The protein below binds the small molecule below.
Small molecule (SMILES): Nc1ccn([C@H]2C[C@H](O[P](=O)(O)OC[C@H]3O[C@@H](n4ccc(N)nc4=O)C[C@@H]3O[P](=O)(O)OC[C@H]3O[C@@H](n4cnc5c(N)ncnc54)C[C@@H]3O[P](=O)(O)OC[C@H]3O[C@@H](n4ccc(N)nc4=O)C[C@@H]3O)[C@@H](CO[P](=O)(O)O[C@H]3C[C@H](n4cnc5c(N)ncnc54)O[C@@H]3CO[P](=O)(O)O[C@H]3C[C@H](n4cnc5c(N)ncnc54)O[C@@H]3CO[P](=O)(O)O[C@H]3C[C@H](n4ccc(N)nc4=O)O[C@@H]3COP(=O)=O)O2)c(=O)n1

Sequence of chain 10.E:
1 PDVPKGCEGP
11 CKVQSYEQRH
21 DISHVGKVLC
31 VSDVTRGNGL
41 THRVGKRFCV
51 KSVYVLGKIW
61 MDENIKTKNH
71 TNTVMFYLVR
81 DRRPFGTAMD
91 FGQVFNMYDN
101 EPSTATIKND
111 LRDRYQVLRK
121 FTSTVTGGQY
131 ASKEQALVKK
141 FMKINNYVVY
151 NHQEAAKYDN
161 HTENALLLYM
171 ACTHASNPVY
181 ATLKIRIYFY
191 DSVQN

Binding-site contacts:
Ligand atom C5' contacts residue ARG47 of chain 10.A at 3.3 Å.
Ligand atom O5' contacts residue ARG112 of chain 10.C at 3.2 Å.
Ligand atom OP1 contacts residue VAL117 of chain 10.C at 3.5 Å.
Ligand atom O3' contacts residue ARG82 of chain 10.C at 3.4 Å (salt-bridge).
Ligand atom O3' contacts residue ARG47 of chain 10.A at 3.4 Å (salt-bridge).
Ligand atom OP2 contacts residue ASN195 of chain 10.A at 2.8 Å (h-bond).
Ligand atom O3' contacts residue TYR188 of chain 10.E at 3.0 Å (h-bond).
Ligand atom OP2 contacts residue ARG186 of chain 10.E at 3.0 Å (salt-bridge).
Ligand atom O3' contacts residue LEU118 of chain 10.C at 3.5 Å (h-bond).
Ligand atom O4' contacts residue GLN116 of chain 10.C at 3.5 Å.
Ligand atom C8 contacts residue PHE141 of chain 10.E at 3.6 Å (hydrophobic).
Ligand atom O3' contacts residue ASP113 of chain 10.C at 3.2 Å (salt-bridge).
Ligand atom C2' contacts residue CYS11 of chain 10.E at 3.6 Å (hydrophobic).
Ligand atom O2 contacts residue TYR188 of chain 10.E at 3.1 Å.
Ligand atom C6 contacts residue PHE141 of chain 10.E at 3.6 Å (hydrophobic).
Ligand atom N4 contacts residue LYS51 of chain 10.E at 3.3 Å.
Ligand atom OP2 contacts residue TYR188 of chain 10.E at 2.7 Å (h-bond).
Ligand atom C2 contacts residue PHE141 of chain 10.E at 3.7 Å (hydrophobic).
Ligand atom C2' contacts residue ASN195 of chain 10.A at 3.5 Å.
Ligand atom OP1 contacts residue ASP113 of chain 10.C at 2.8 Å (salt-bridge).
Ligand atom C5' contacts residue ASP113 of chain 10.C at 3.6 Å.
Ligand atom O3' contacts residue ASN195 of chain 10.A at 3.5 Å (h-bond).
Ligand atom C4 contacts residue PHE141 of chain 10.E at 3.4 Å (hydrophobic).
Ligand atom OP1 contacts residue ARG47 of chain 10.A at 3.2 Å (salt-bridge).
Ligand atom N7 contacts residue PHE141 of chain 10.E at 3.5 Å.
Ligand atom OP2 contacts residue LYS120 of chain 10.C at 3.0 Å (salt-bridge).
Ligand atom OP1 contacts residue GLU163 of chain 10.A at 3.2 Å (salt-bridge).
Ligand atom C2' contacts residue ARG80 of chain 10.C at 3.7 Å.
Ligand atom C5' contacts residue ARG82 of chain 10.C at 3.5 Å.
Ligand atom OP1 contacts residue LYS120 of chain 10.C at 3.2 Å (salt-bridge).
Ligand atom C5' contacts residue ARG112 of chain 10.C at 3.7 Å.
Ligand atom C3' contacts residue TYR188 of chain 10.E at 3.2 Å (hydrophobic).
Ligand atom OP1 contacts residue ARG112 of chain 10.C at 2.9 Å (salt-bridge).
Ligand atom C5 contacts residue PHE141 of chain 10.E at 3.4 Å (hydrophobic).
Ligand atom OP1 contacts residue ARG119 of chain 10.C at 3.5 Å.
Ligand atom N1 contacts residue PHE141 of chain 10.E at 3.7 Å.
Ligand atom P contacts residue TYR188 of chain 10.E at 3.4 Å.
Ligand atom C2' contacts residue TYR188 of chain 10.E at 3.0 Å (hydrophobic).
Ligand atom P contacts residue ASP113 of chain 10.C at 3.5 Å.
Ligand atom OP2 contacts residue TYR54 of chain 10.E at 2.8 Å (h-bond).

Sequence of chain 10.C:
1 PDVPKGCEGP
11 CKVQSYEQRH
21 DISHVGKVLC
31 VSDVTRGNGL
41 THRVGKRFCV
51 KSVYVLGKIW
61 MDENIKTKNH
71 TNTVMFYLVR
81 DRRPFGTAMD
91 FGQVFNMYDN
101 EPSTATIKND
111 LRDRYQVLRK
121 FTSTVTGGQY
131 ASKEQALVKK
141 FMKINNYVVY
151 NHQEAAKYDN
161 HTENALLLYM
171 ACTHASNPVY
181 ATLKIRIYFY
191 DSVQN

Sequence of chain 10.A:
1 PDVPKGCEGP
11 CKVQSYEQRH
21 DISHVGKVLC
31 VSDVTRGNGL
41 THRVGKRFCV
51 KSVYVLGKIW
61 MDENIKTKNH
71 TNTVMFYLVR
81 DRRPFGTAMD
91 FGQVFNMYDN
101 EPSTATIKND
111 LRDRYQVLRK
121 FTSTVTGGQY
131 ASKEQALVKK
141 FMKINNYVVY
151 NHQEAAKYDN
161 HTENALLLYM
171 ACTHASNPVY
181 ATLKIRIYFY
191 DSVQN